Binding-site contacts:
Ligand atom C10 contacts residue THR660 of chain 1.A at 4.2 Å.
Ligand atom O21 contacts residue LEU557 of chain 1.D at 3.6 Å.
Ligand atom C19 contacts residue POV1 of chain 1.U at 3.5 Å.
Ligand atom C9 contacts residue ALA560 of chain 1.D at 3.9 Å (hydrophobic).
Ligand atom C7 contacts residue ALA560 of chain 1.D at 4.2 Å (hydrophobic).
Ligand atom C5 contacts residue ASN561 of chain 1.D at 3.3 Å.
Ligand atom C10 contacts residue LEU557 of chain 1.D at 4.0 Å (hydrophobic).
Ligand atom C10 contacts residue ALA556 of chain 1.D at 4.3 Å (hydrophobic).
Ligand atom C2 contacts residue ILE579 of chain 1.D at 3.4 Å (hydrophobic).
Ligand atom C3 contacts residue ALA560 of chain 1.D at 4.3 Å (hydrophobic).
Ligand atom O21 contacts residue ALA560 of chain 1.D at 3.5 Å.
Ligand atom C8 contacts residue LEU557 of chain 1.D at 4.0 Å (hydrophobic).
Ligand atom C1 contacts residue LEU563 of chain 1.D at 3.9 Å (hydrophobic).
Ligand atom C4 contacts residue ALA560 of chain 1.D at 4.3 Å (hydrophobic).
Ligand atom C9 contacts residue ALA556 of chain 1.D at 4.3 Å (hydrophobic).
Ligand atom C4 contacts residue TRP521 of chain 1.D at 4.2 Å (hydrophobic).
Ligand atom C3 contacts residue TRP521 of chain 1.D at 4.4 Å (hydrophobic).
Ligand atom O21 contacts residue ASN561 of chain 1.D at 2.8 Å (h-bond).
Ligand atom C20 contacts residue THR660 of chain 1.A at 4.2 Å.
Ligand atom C1 contacts residue ALA560 of chain 1.D at 4.0 Å (hydrophobic).
Ligand atom C13 contacts residue LEU664 of chain 1.A at 4.3 Å (hydrophobic).
Ligand atom C9 contacts residue LEU557 of chain 1.D at 3.8 Å (hydrophobic).
Ligand atom C18 contacts residue TRP521 of chain 1.D at 3.5 Å (hydrophobic).
Ligand atom C19 contacts residue ILE583 of chain 1.D at 4.3 Å (hydrophobic).
Ligand atom C1 contacts residue ILE579 of chain 1.D at 4.1 Å (hydrophobic).
Ligand atom C6 contacts residue ASN561 of chain 1.D at 3.5 Å.
Ligand atom C1 contacts residue PHE597 of chain 1.A at 3.7 Å (hydrophobic).
Ligand atom C20 contacts residue LEU557 of chain 1.D at 3.8 Å (hydrophobic).
Ligand atom C17 contacts residue TRP521 of chain 1.D at 3.9 Å (hydrophobic).
Ligand atom C3 contacts residue PHE522 of chain 1.D at 3.5 Å (hydrophobic).
Ligand atom C19 contacts residue LEU664 of chain 1.A at 4.2 Å (hydrophobic).
Ligand atom O15 contacts residue TRP521 of chain 1.D at 4.3 Å.
Ligand atom C10 contacts residue PHE601 of chain 1.A at 4.4 Å (hydrophobic).
Ligand atom C20 contacts residue ALA556 of chain 1.D at 3.4 Å (hydrophobic).
Ligand atom C5 contacts residue ALA560 of chain 1.D at 3.7 Å (hydrophobic).
Ligand atom C16 contacts residue TRP521 of chain 1.D at 4.4 Å (hydrophobic).
Ligand atom C2 contacts residue LEU563 of chain 1.D at 3.9 Å (hydrophobic).
Ligand atom C20 contacts residue PHE601 of chain 1.A at 3.4 Å (hydrophobic).
Ligand atom C11 contacts residue THR660 of chain 1.A at 3.9 Å.
Ligand atom C6 contacts residue ALA560 of chain 1.D at 3.6 Å (hydrophobic).

Sequence of chain 1.D:
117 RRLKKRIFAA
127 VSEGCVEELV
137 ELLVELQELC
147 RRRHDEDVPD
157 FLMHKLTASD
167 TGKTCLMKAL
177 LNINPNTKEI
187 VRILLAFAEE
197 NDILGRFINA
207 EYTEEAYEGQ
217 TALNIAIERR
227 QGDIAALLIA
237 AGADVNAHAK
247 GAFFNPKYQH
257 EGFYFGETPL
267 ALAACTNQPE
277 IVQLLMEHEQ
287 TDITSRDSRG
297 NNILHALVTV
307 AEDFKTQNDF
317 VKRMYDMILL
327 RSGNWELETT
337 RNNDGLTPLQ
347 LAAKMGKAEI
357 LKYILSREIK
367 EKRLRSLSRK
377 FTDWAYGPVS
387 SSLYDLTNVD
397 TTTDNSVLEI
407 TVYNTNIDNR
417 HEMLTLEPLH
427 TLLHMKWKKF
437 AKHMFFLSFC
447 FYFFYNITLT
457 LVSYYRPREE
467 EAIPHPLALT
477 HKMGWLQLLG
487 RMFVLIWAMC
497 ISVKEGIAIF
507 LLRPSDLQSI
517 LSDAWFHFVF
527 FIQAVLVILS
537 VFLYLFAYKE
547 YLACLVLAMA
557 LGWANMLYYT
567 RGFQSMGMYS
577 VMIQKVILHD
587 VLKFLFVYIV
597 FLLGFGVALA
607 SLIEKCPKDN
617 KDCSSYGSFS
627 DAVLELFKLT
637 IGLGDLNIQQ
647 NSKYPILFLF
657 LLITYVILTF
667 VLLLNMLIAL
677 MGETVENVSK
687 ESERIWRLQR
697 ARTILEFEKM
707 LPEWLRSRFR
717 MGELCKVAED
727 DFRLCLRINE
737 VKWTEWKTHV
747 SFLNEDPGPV

Sequence of chain 1.A:
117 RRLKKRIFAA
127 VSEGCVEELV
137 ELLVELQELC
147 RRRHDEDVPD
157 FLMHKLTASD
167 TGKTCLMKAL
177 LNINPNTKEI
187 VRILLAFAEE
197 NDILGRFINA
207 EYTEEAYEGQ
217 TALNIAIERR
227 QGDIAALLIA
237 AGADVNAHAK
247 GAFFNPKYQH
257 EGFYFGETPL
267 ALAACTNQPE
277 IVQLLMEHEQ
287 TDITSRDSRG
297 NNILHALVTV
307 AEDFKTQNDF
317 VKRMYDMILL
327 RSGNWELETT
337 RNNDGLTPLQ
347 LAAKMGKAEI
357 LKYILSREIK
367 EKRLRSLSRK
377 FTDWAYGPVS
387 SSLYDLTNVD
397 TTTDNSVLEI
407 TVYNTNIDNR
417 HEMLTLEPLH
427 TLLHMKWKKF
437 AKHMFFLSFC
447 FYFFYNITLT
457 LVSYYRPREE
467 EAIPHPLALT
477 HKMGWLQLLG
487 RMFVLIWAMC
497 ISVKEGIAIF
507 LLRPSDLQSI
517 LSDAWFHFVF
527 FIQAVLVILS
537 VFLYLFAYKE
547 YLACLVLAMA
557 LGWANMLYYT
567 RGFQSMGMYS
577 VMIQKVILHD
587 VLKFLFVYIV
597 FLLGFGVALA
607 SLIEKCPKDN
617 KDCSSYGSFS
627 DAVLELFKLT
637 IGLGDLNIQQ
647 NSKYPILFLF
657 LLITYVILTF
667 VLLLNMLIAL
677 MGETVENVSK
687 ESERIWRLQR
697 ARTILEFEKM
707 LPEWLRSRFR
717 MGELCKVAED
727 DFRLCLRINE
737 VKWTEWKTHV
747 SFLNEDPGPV

This small molecule binds to this protein.
Small molecule (SMILES): CCCc1cc(O)c2c(c1)OC(C)(C)[C@@H]1CCC(C)=C[C@@H]21